Binding-site contacts:
Ligand atom C2 contacts residue ASN247 of chain 1.B at 2.4 Å.
Ligand atom O5 contacts residue ASN247 of chain 1.B at 2.4 Å (h-bond).
Ligand atom N2 contacts residue THR245 of chain 1.B at 4.0 Å.
Ligand atom N2 contacts residue ASN247 of chain 1.B at 2.9 Å (h-bond).
Ligand atom C8 contacts residue THR245 of chain 1.B at 3.4 Å.
Ligand atom C4 contacts residue ASN247 of chain 1.B at 4.2 Å.
Ligand atom O7 contacts residue ASN247 of chain 1.B at 3.0 Å (h-bond).
Ligand atom C1 contacts residue TYR246 of chain 1.B at 4.1 Å (hydrophobic).
Ligand atom C6 contacts residue ASN247 of chain 1.B at 4.5 Å.
Ligand atom C3 contacts residue ASN247 of chain 1.B at 3.8 Å.
Ligand atom C7 contacts residue THR245 of chain 1.B at 4.3 Å.
Ligand atom C5 contacts residue ASN247 of chain 1.B at 3.7 Å.
Ligand atom C1 contacts residue ASN247 of chain 1.B at 1.4 Å.
Ligand atom C7 contacts residue ASN247 of chain 1.B at 3.2 Å.
Ligand atom C1 contacts residue LEU182 of chain 1.B at 4.2 Å (hydrophobic).
Ligand atom C8 contacts residue ASN247 of chain 1.B at 4.4 Å.
Ligand atom O5 contacts residue LEU182 of chain 1.B at 4.4 Å.

A small-molecule ligand and the protein it binds are described below.
Small molecule (SMILES): CC(=O)N[C@H]1[C@H](O[C@H]2[C@H](O)[C@@H](NC(C)=O)CO[C@@H]2CO)O[C@H](CO)[C@@H](O)[C@@H]1O

Sequence of chain 1.B:
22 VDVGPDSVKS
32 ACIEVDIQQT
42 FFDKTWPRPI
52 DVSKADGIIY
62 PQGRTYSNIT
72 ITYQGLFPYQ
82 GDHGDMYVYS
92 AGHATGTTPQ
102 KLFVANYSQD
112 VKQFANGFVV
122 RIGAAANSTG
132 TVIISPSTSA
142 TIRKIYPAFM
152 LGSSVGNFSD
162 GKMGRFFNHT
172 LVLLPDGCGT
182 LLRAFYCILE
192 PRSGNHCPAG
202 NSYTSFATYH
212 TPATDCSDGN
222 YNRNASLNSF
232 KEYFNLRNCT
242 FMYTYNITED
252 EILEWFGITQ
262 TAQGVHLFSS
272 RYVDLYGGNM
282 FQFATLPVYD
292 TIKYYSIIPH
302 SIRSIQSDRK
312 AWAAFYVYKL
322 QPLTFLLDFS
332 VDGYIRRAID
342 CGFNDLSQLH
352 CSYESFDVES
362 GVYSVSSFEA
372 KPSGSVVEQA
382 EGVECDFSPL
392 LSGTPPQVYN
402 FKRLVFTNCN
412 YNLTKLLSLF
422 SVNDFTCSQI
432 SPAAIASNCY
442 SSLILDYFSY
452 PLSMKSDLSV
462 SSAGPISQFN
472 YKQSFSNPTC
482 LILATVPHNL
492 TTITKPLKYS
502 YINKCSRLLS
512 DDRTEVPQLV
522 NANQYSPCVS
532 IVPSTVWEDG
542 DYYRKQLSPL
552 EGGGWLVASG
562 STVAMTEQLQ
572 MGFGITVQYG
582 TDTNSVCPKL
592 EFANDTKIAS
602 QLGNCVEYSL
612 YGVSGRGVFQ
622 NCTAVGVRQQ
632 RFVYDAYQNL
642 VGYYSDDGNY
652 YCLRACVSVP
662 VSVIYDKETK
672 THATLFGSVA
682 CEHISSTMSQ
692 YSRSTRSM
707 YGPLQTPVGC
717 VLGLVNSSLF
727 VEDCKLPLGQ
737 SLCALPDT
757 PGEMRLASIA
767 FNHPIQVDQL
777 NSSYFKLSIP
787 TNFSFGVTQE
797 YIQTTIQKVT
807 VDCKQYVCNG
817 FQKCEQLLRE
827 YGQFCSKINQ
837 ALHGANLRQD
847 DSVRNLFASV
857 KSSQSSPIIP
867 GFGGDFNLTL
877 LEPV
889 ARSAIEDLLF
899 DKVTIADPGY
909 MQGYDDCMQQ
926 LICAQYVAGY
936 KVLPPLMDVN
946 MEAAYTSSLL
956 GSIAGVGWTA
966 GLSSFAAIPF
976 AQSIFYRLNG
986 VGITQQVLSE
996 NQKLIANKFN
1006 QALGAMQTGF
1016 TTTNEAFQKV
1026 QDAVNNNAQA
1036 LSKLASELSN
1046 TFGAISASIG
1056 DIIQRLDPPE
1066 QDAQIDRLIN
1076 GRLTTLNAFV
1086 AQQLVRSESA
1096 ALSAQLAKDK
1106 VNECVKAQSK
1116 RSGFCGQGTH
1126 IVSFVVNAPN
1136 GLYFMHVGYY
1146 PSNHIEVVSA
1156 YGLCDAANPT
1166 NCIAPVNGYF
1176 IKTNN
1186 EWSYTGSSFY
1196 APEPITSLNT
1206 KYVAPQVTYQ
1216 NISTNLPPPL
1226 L